Binding-site contacts:
Ligand atom O7 contacts residue VAL153 of chain 6.C at 4.1 Å.
Ligand atom O6 contacts residue THR156 of chain 6.C at 2.7 Å (h-bond).
Ligand atom C1 contacts residue THR156 of chain 6.C at 4.2 Å.
Ligand atom O7 contacts residue GLY150 of chain 6.C at 4.2 Å.
Ligand atom C1 contacts residue ASN154 of chain 6.C at 3.0 Å.
Ligand atom C2 contacts residue ASN154 of chain 6.C at 3.6 Å.
Ligand atom C5 contacts residue THR156 of chain 6.C at 4.1 Å.
Ligand atom O5 contacts residue ASN154 of chain 6.C at 4.1 Å.
Ligand atom C6 contacts residue THR156 of chain 6.C at 3.7 Å.
Ligand atom C8 contacts residue ASN154 of chain 6.C at 2.3 Å.
Ligand atom N2 contacts residue ASN154 of chain 6.C at 3.2 Å (h-bond).
Ligand atom O7 contacts residue ASN154 of chain 6.C at 2.1 Å (h-bond).
Ligand atom O5 contacts residue THR156 of chain 6.C at 4.0 Å.
Ligand atom C7 contacts residue ASN154 of chain 6.C at 2.2 Å.

Sequence of chain 6.C:
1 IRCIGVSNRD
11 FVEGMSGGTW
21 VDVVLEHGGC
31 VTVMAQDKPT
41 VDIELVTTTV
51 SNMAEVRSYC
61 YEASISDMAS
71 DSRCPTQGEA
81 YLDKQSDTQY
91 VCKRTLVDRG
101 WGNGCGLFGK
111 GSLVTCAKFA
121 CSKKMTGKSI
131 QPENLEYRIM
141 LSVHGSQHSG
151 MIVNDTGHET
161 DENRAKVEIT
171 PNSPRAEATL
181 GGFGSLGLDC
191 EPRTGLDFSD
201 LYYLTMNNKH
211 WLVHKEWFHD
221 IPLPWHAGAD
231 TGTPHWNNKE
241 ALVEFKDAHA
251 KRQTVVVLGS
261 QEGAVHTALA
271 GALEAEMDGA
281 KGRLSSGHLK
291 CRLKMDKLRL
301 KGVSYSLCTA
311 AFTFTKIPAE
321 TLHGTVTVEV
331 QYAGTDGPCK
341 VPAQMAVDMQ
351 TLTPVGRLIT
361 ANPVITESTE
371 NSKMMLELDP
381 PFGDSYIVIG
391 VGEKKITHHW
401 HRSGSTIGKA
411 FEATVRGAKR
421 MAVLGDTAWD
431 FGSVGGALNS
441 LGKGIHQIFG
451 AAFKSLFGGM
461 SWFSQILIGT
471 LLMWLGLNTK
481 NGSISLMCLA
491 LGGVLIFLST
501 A

A protein and the small-molecule ligand that binds it are described below.
Small molecule (SMILES): CC(=O)N[C@H]1[C@H](O[C@H]2[C@H](O)[C@@H](NC(C)=O)CO[C@@H]2CO)O[C@H](CO)[C@@H](O)[C@@H]1O